Sequence of chain 1.A:
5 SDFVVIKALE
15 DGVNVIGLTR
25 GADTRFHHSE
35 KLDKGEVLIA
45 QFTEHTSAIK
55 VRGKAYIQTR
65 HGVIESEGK

This protein binds this small molecule.
Small molecule (SMILES): N[C@@H](Cc1c[nH]c2ccccc12)C(=O)O

Sequence of chain 1.B:
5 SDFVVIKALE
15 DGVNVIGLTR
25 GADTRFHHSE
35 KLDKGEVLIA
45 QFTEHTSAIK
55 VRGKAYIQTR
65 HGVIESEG

Binding-site contacts:
Ligand atom CE2 contacts residue GLN45 of chain 1.B at 3.9 Å.
Ligand atom C contacts residue THR50 of chain 1.B at 3.9 Å.
Ligand atom CB contacts residue THR28 of chain 1.A at 3.6 Å.
Ligand atom CA contacts residue THR28 of chain 1.A at 3.2 Å.
Ligand atom CH2 contacts residue GLY21 of chain 1.B at 3.5 Å.
Ligand atom N contacts residue ASP27 of chain 1.A at 3.1 Å (salt-bridge).
Ligand atom CZ3 contacts residue HIS32 of chain 1.B at 4.0 Å.
Ligand atom CE3 contacts residue HIS32 of chain 1.B at 4.0 Å.
Ligand atom N contacts residue GLY25 of chain 1.A at 2.8 Å (h-bond).
Ligand atom OXT contacts residue THR47 of chain 1.B at 2.5 Å (h-bond).
Ligand atom CD1 contacts residue SER51 of chain 1.A at 3.4 Å.
Ligand atom CA contacts residue SER51 of chain 1.A at 3.9 Å.
Ligand atom CD2 contacts residue THR50 of chain 1.B at 4.0 Å.
Ligand atom CZ2 contacts residue ILE53 of chain 1.B at 3.9 Å (hydrophobic).
Ligand atom N contacts residue ARG24 of chain 1.A at 4.0 Å.
Ligand atom CZ3 contacts residue GLY21 of chain 1.B at 3.7 Å.
Ligand atom O contacts residue ARG24 of chain 1.A at 3.4 Å.
Ligand atom OXT contacts residue HIS49 of chain 1.B at 3.8 Å.
Ligand atom C contacts residue GLY25 of chain 1.A at 3.5 Å.
Ligand atom C contacts residue THR47 of chain 1.B at 3.4 Å.
Ligand atom CZ2 contacts residue THR50 of chain 1.B at 3.8 Å.
Ligand atom CB contacts residue SER51 of chain 1.A at 3.2 Å.
Ligand atom CD1 contacts residue THR47 of chain 1.B at 3.7 Å.
Ligand atom CA contacts residue GLY25 of chain 1.A at 3.6 Å.
Ligand atom OXT contacts residue GLY25 of chain 1.A at 4.0 Å.
Ligand atom CD1 contacts residue GLN45 of chain 1.B at 3.5 Å.
Ligand atom CE3 contacts residue HIS31 of chain 1.B at 4.0 Å.
Ligand atom CG contacts residue SER51 of chain 1.A at 3.7 Å.
Ligand atom NE1 contacts residue GLN45 of chain 1.B at 2.8 Å (h-bond).
Ligand atom CA contacts residue THR23 of chain 1.A at 3.8 Å.
Ligand atom O contacts residue THR23 of chain 1.A at 3.9 Å.
Ligand atom O contacts residue SER51 of chain 1.A at 2.9 Å (h-bond).
Ligand atom CB contacts residue THR23 of chain 1.A at 3.7 Å.
Ligand atom N contacts residue THR23 of chain 1.A at 2.8 Å (h-bond).
Ligand atom O contacts residue GLY25 of chain 1.A at 3.0 Å (h-bond).
Ligand atom N contacts residue THR28 of chain 1.A at 2.8 Å (h-bond).
Ligand atom C contacts residue SER51 of chain 1.A at 3.6 Å.
Ligand atom OXT contacts residue THR50 of chain 1.B at 2.8 Å (h-bond).
Ligand atom O contacts residue THR47 of chain 1.B at 3.6 Å.
Ligand atom NE1 contacts residue ALA44 of chain 1.B at 3.9 Å.